Binding-site contacts:
Ligand atom C20 contacts residue LEU141 of chain 1.B at 3.8 Å (hydrophobic).
Ligand atom N5 contacts residue GLU166 of chain 1.B at 3.7 Å.
Ligand atom C29 contacts residue ARG188 of chain 1.B at 3.7 Å.
Ligand atom CL contacts residue ASP187 of chain 1.B at 3.4 Å.
Ligand atom C2 contacts residue PRO168 of chain 1.B at 2.8 Å (hydrophobic).
Ligand atom C18 contacts residue HIS163 of chain 1.B at 3.2 Å.
Ligand atom C19 contacts residue LEU141 of chain 1.B at 3.6 Å (hydrophobic).
Ligand atom C2 contacts residue GLU166 of chain 1.B at 3.7 Å.
Ligand atom C2 contacts residue LEU167 of chain 1.B at 3.8 Å (hydrophobic).
Ligand atom N5 contacts residue SER144 of chain 1.B at 3.6 Å (h-bond).
Ligand atom CL contacts residue HIS41 of chain 1.B at 3.6 Å.
Ligand atom C19 contacts residue PHE140 of chain 1.B at 3.5 Å (hydrophobic).
Ligand atom C31 contacts residue HIS164 of chain 1.B at 3.3 Å.
Ligand atom C20 contacts residue GLU166 of chain 1.B at 3.7 Å.
Ligand atom C2 contacts residue GLY170 of chain 1.B at 3.6 Å.
Ligand atom C32 contacts residue MET165 of chain 1.B at 3.6 Å (hydrophobic).
Ligand atom C29 contacts residue MET49 of chain 1.B at 3.5 Å (hydrophobic).
Ligand atom N1 contacts residue GLU166 of chain 1.B at 3.7 Å.
Ligand atom C3 contacts residue GLU166 of chain 1.B at 2.8 Å.
Ligand atom C31 contacts residue MET165 of chain 1.B at 3.7 Å (hydrophobic).
Ligand atom C19 contacts residue GLU166 of chain 1.B at 3.4 Å.
Ligand atom C18 contacts residue GLU166 of chain 1.B at 3.7 Å.
Ligand atom C32 contacts residue MET49 of chain 1.B at 3.8 Å (hydrophobic).
Ligand atom C3 contacts residue LEU167 of chain 1.B at 3.5 Å (hydrophobic).
Ligand atom C7 contacts residue GLU166 of chain 1.B at 3.5 Å.
Ligand atom C8 contacts residue GLU166 of chain 1.B at 3.7 Å.
Ligand atom CL contacts residue MET165 of chain 1.B at 3.8 Å.
Ligand atom N4 contacts residue CYS145 of chain 1.B at 3.8 Å.
Ligand atom C1 contacts residue PRO168 of chain 1.B at 3.8 Å (hydrophobic).
Ligand atom O contacts residue GLU166 of chain 1.B at 3.1 Å (salt-bridge).
Ligand atom O contacts residue MET165 of chain 1.B at 3.4 Å.
Ligand atom CL contacts residue HIS164 of chain 1.B at 3.8 Å.
Ligand atom C21 contacts residue GLU166 of chain 1.B at 3.5 Å.
Ligand atom C21 contacts residue LEU141 of chain 1.B at 3.8 Å (hydrophobic).
Ligand atom C1 contacts residue PHE305 of chain 1.A at 3.4 Å (hydrophobic).
Ligand atom C4 contacts residue PHE305 of chain 1.A at 3.6 Å (hydrophobic).
Ligand atom C3 contacts residue PRO168 of chain 1.B at 3.8 Å (hydrophobic).
Ligand atom C21 contacts residue ASN142 of chain 1.B at 3.7 Å.
Ligand atom N5 contacts residue HIS163 of chain 1.B at 2.9 Å (h-bond).
Ligand atom C26 contacts residue GLN189 of chain 1.B at 3.6 Å.

Sequence of chain 1.A:
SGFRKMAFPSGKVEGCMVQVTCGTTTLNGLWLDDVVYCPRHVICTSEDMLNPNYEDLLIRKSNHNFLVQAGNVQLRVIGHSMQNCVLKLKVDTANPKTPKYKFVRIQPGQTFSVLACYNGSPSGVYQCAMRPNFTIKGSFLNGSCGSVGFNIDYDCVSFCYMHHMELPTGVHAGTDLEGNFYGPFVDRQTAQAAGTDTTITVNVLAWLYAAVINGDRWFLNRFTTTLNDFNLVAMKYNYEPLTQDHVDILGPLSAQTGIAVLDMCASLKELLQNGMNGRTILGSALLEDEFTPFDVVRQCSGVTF

Sequence of chain 1.B:
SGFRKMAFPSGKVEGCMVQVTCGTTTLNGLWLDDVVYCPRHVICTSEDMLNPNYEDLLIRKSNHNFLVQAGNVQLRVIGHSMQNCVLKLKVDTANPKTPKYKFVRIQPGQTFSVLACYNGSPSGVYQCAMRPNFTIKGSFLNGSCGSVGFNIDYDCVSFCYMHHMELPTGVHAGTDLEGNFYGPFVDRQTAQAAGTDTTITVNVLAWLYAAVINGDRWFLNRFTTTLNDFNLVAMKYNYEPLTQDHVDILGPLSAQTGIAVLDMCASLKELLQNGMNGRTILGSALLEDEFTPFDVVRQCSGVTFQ

This protein binds this small molecule.
Small molecule (SMILES): CCN1CCN(c2ccc(NC(=O)CN3Cc4ccc(Cl)cc4[C@H](C(=O)Nc4cncc5ccccc45)C3)cc2)CC1